This small molecule binds to this protein.
Small molecule (SMILES): CC(=O)N1CCN(C2CCC(Nc3ncnn4ccc([C@H](C)CC(N)=O)c34)CC2)CC1

Sequence of chain 1.B:
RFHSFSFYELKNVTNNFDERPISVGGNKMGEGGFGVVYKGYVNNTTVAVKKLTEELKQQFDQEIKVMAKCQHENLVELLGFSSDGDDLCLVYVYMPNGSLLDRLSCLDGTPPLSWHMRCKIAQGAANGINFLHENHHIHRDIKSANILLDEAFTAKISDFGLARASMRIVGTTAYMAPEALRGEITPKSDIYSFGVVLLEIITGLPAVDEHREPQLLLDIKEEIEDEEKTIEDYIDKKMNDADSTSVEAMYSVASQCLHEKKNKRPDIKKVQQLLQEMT

Binding-site contacts:
Ligand atom C8 contacts residue GLU56 of chain 1.B at 3.5 Å.
Ligand atom C13 contacts residue ASP134 of chain 1.B at 3.4 Å.
Ligand atom C7 contacts residue VAL62 of chain 1.B at 3.8 Å (hydrophobic).
Ligand atom C7 contacts residue GLU56 of chain 1.B at 3.9 Å.
Ligand atom C2 contacts residue LEU180 of chain 1.B at 3.6 Å (hydrophobic).
Ligand atom N1 contacts residue ALA73 of chain 1.B at 3.8 Å.
Ligand atom C3 contacts residue ALA73 of chain 1.B at 3.8 Å (hydrophobic).
Ligand atom C contacts residue TYR124 of chain 1.B at 3.7 Å (hydrophobic).
Ligand atom C3 contacts residue LEU180 of chain 1.B at 3.4 Å (hydrophobic).
Ligand atom N1 contacts residue MET127 of chain 1.B at 2.9 Å (h-bond).
Ligand atom C19 contacts residue LEU180 of chain 1.B at 3.7 Å (hydrophobic).
Ligand atom C18 contacts residue ALA73 of chain 1.B at 3.4 Å (hydrophobic).
Ligand atom N contacts residue ALA73 of chain 1.B at 3.4 Å.
Ligand atom C14 contacts residue ASP134 of chain 1.B at 3.6 Å.
Ligand atom N6 contacts residue ASN178 of chain 1.B at 3.4 Å (h-bond).
Ligand atom C8 contacts residue GLY55 of chain 1.B at 3.8 Å.
Ligand atom O1 contacts residue GLY57 of chain 1.B at 3.7 Å.
Ligand atom N1 contacts residue TYR126 of chain 1.B at 3.8 Å.
Ligand atom N6 contacts residue ALA177 of chain 1.B at 3.5 Å (h-bond).
Ligand atom N6 contacts residue SER190 of chain 1.B at 2.7 Å (h-bond).
Ligand atom C12 contacts residue ASP134 of chain 1.B at 3.6 Å.
Ligand atom N5 contacts residue LEU139 of chain 1.B at 3.6 Å.
Ligand atom C17 contacts residue MET54 of chain 1.B at 3.8 Å (hydrophobic).
Ligand atom C15 contacts residue ASP134 of chain 1.B at 2.7 Å.
Ligand atom N contacts residue LEU180 of chain 1.B at 3.4 Å.
Ligand atom C4 contacts residue MET127 of chain 1.B at 3.3 Å (hydrophobic).
Ligand atom C19 contacts residue TYR124 of chain 1.B at 3.5 Å (hydrophobic).
Ligand atom C14 contacts residue LEU139 of chain 1.B at 3.6 Å (hydrophobic).
Ligand atom N4 contacts residue ASP134 of chain 1.B at 3.4 Å (salt-bridge).
Ligand atom N4 contacts residue MET54 of chain 1.B at 3.7 Å.
Ligand atom C18 contacts residue LEU180 of chain 1.B at 3.6 Å (hydrophobic).
Ligand atom C21 contacts residue SER190 of chain 1.B at 3.8 Å.
Ligand atom C14 contacts residue MET54 of chain 1.B at 3.2 Å (hydrophobic).
Ligand atom C18 contacts residue VAL125 of chain 1.B at 3.4 Å (hydrophobic).
Ligand atom C19 contacts residue ALA73 of chain 1.B at 3.7 Å (hydrophobic).
Ligand atom C15 contacts residue MET54 of chain 1.B at 3.5 Å (hydrophobic).
Ligand atom C18 contacts residue TYR124 of chain 1.B at 3.5 Å (hydrophobic).
Ligand atom C10 contacts residue ASP134 of chain 1.B at 3.3 Å.
Ligand atom C9 contacts residue GLU56 of chain 1.B at 3.9 Å.
Ligand atom C9 contacts residue ASP134 of chain 1.B at 3.8 Å.